This small molecule binds to this protein.
Small molecule (SMILES): CC(=O)N[C@H]1[C@H](O[C@H]2[C@H](O)[C@@H](NC(C)=O)CO[C@@H]2CO)O[C@H](CO)[C@@H](O)[C@@H]1O

Binding-site contacts:
Ligand atom C6 contacts residue ARG111 of chain 1.G at 3.6 Å.
Ligand atom C5 contacts residue ARG111 of chain 1.G at 4.3 Å.
Ligand atom O5 contacts residue GLY112 of chain 1.G at 3.8 Å.
Ligand atom C3 contacts residue ASN101 of chain 1.G at 3.9 Å.
Ligand atom C1 contacts residue GLY112 of chain 1.G at 4.1 Å.
Ligand atom O6 contacts residue ARG111 of chain 1.G at 4.3 Å.
Ligand atom O5 contacts residue ASN101 of chain 1.G at 2.4 Å (h-bond).
Ligand atom C1 contacts residue ASN101 of chain 1.G at 1.5 Å.
Ligand atom N2 contacts residue ASN101 of chain 1.G at 3.0 Å (h-bond).
Ligand atom C8 contacts residue ASN101 of chain 1.G at 4.0 Å.
Ligand atom C2 contacts residue ASN101 of chain 1.G at 2.5 Å.
Ligand atom C8 contacts residue THR100 of chain 1.G at 4.1 Å.
Ligand atom C5 contacts residue ASN101 of chain 1.G at 3.8 Å.
Ligand atom O7 contacts residue ASN101 of chain 1.G at 3.1 Å (h-bond).
Ligand atom C7 contacts residue ASN101 of chain 1.G at 3.2 Å.
Ligand atom O5 contacts residue ARG111 of chain 1.G at 4.1 Å.
Ligand atom C4 contacts residue ASN101 of chain 1.G at 4.3 Å.

Sequence of chain 1.G:
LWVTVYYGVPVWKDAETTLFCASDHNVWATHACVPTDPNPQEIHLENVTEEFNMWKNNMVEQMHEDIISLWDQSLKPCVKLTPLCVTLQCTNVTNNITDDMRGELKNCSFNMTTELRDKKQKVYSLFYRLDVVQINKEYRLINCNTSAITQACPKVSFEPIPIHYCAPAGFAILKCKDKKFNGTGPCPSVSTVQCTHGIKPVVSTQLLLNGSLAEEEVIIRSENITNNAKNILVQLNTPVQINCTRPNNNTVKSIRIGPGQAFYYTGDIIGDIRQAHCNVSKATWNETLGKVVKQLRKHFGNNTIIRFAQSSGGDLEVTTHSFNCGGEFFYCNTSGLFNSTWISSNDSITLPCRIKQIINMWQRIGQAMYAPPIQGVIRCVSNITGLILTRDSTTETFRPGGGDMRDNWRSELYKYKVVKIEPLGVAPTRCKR